Sequence of chain 1.A:
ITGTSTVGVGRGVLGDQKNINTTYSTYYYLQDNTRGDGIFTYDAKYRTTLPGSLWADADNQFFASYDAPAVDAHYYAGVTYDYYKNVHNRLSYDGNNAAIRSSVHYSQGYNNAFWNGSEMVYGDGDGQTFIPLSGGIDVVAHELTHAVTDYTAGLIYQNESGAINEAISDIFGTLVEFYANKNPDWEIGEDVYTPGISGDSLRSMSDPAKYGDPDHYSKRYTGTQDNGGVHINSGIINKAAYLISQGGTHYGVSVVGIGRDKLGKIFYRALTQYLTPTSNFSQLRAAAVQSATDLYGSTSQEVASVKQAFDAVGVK

This protein binds this small molecule.
Small molecule (SMILES): CC(C)C[C@H](N[C@@H](CCc1ccccc1)C(=O)O)C(=O)N[C@@H](Cc1c[nH]c2ccccc12)C(=O)O

Binding-site contacts:
Ligand atom O1 contacts residue ASN112 of chain 1.A at 3.1 Å (h-bond).
Ligand atom CD2 contacts residue LEU202 of chain 1.A at 3.4 Å (hydrophobic).
Ligand atom CB1 contacts residue PHE114 of chain 1.A at 3.8 Å (hydrophobic).
Ligand atom OG1 contacts residue GLU166 of chain 1.A at 2.8 Å (salt-bridge).
Ligand atom OG1 contacts residue HIS146 of chain 1.A at 3.5 Å (h-bond).
Ligand atom N contacts residue ALA113 of chain 1.A at 2.9 Å (h-bond).
Ligand atom CB contacts residue GLU143 of chain 1.A at 3.8 Å.
Ligand atom CA1 contacts residue GLU143 of chain 1.A at 3.5 Å.
Ligand atom OG1 contacts residue TYR157 of chain 1.A at 2.9 Å (h-bond).
Ligand atom N contacts residue GLU143 of chain 1.A at 3.0 Å (salt-bridge).
Ligand atom CB2 contacts residue GLU143 of chain 1.A at 3.7 Å.
Ligand atom CD11 contacts residue ASN112 of chain 1.A at 3.2 Å.
Ligand atom O contacts residue HIS231 of chain 1.A at 3.5 Å.
Ligand atom CD2 contacts residue VAL139 of chain 1.A at 3.7 Å (hydrophobic).
Ligand atom OG1 contacts residue HIS231 of chain 1.A at 2.8 Å (h-bond).
Ligand atom CB1 contacts residue ALA113 of chain 1.A at 3.2 Å (hydrophobic).
Ligand atom OG2 contacts residue ZN1 of chain 1.G at 2.4 Å.
Ligand atom CG contacts residue ASN112 of chain 1.A at 3.6 Å.
Ligand atom OG2 contacts residue GLU143 of chain 1.A at 2.8 Å (salt-bridge).
Ligand atom CB contacts residue ASN112 of chain 1.A at 3.5 Å.
Ligand atom OG2 contacts residue HIS142 of chain 1.A at 3.2 Å (h-bond).
Ligand atom OG1 contacts residue HIS142 of chain 1.A at 3.5 Å (h-bond).
Ligand atom CB2 contacts residue HIS142 of chain 1.A at 3.6 Å.
Ligand atom CG1 contacts residue LEU202 of chain 1.A at 3.8 Å (hydrophobic).
Ligand atom CA contacts residue GLU143 of chain 1.A at 3.8 Å.
Ligand atom NE1 contacts residue ASN111 of chain 1.A at 2.9 Å (h-bond).
Ligand atom OG1 contacts residue ZN1 of chain 1.G at 2.0 Å.
Ligand atom CA1 contacts residue ASN112 of chain 1.A at 3.7 Å.
Ligand atom CB2 contacts residue HIS146 of chain 1.A at 3.7 Å.
Ligand atom OG2 contacts residue HIS146 of chain 1.A at 3.1 Å (h-bond).
Ligand atom CZ2 contacts residue TYR110 of chain 1.A at 3.4 Å (hydrophobic).
Ligand atom NE1 contacts residue ASN112 of chain 1.A at 3.4 Å.
Ligand atom N contacts residue ASN112 of chain 1.A at 3.0 Å (h-bond).
Ligand atom CA contacts residue ALA113 of chain 1.A at 3.6 Å (hydrophobic).
Ligand atom CB2 contacts residue HIS231 of chain 1.A at 3.7 Å.
Ligand atom O contacts residue ARG203 of chain 1.A at 2.9 Å (salt-bridge).
Ligand atom CE2 contacts residue ASN112 of chain 1.A at 3.5 Å.
Ligand atom N1 contacts residue ASN112 of chain 1.A at 3.4 Å (h-bond).
Ligand atom CB2 contacts residue ZN1 of chain 1.G at 2.5 Å.
Ligand atom CE2 contacts residue TYR110 of chain 1.A at 3.7 Å (hydrophobic).